Sequence of chain 2.A:
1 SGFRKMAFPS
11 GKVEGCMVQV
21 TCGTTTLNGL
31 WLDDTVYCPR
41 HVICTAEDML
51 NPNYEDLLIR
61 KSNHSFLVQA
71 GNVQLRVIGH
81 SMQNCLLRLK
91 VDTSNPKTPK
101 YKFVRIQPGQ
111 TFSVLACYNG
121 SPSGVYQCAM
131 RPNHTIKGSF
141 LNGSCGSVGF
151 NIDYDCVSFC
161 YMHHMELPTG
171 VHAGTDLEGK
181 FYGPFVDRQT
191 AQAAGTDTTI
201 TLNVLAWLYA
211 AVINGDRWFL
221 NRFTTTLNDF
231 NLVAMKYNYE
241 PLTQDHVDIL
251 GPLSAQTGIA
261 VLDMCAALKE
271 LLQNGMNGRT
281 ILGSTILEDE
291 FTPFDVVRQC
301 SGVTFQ

This protein binds this small molecule.
Small molecule (SMILES): O=C(/C=C/c1ccccc1)N[C@@H](CC1CC1)C(=O)N[C@@H](C[C@@H]1CCNC1=O)[C@@H](O)C(=O)NCc1ccccc1

Binding-site contacts:
Ligand atom O48 contacts residue PHE140 of chain 2.A at 3.5 Å.
Ligand atom N49 contacts residue PHE140 of chain 2.A at 3.2 Å (h-bond).
Ligand atom C16 contacts residue GLU166 of chain 2.A at 3.7 Å.
Ligand atom C47 contacts residue HIS163 of chain 2.A at 3.8 Å.
Ligand atom C54 contacts residue ASN142 of chain 2.A at 3.3 Å.
Ligand atom C26 contacts residue ASP187 of chain 2.A at 3.8 Å.
Ligand atom N38 contacts residue HIS164 of chain 2.A at 3.0 Å (h-bond).
Ligand atom N18 contacts residue GLN189 of chain 2.A at 3.0 Å (h-bond).
Ligand atom C76 contacts residue GLY143 of chain 2.A at 3.6 Å.
Ligand atom C26 contacts residue HIS41 of chain 2.A at 3.7 Å.
Ligand atom O67 contacts residue CYS145 of chain 2.A at 3.1 Å (h-bond).
Ligand atom O58 contacts residue HIS41 of chain 2.A at 2.7 Å (h-bond).
Ligand atom C07 contacts residue GLU166 of chain 2.A at 3.8 Å.
Ligand atom C20 contacts residue HIS164 of chain 2.A at 3.5 Å.
Ligand atom C42 contacts residue CYS145 of chain 2.A at 3.2 Å (hydrophobic).
Ligand atom C05 contacts residue GLU166 of chain 2.A at 3.0 Å.
Ligand atom O67 contacts residue GLY143 of chain 2.A at 2.9 Å (h-bond).
Ligand atom O48 contacts residue HIS163 of chain 2.A at 2.6 Å (h-bond).
Ligand atom O01 contacts residue GLU166 of chain 2.A at 3.0 Å (salt-bridge).
Ligand atom O01 contacts residue MET165 of chain 2.A at 3.5 Å.
Ligand atom C40 contacts residue CYS145 of chain 2.A at 2.8 Å (hydrophobic).
Ligand atom N38 contacts residue CYS145 of chain 2.A at 3.1 Å (h-bond).
Ligand atom N49 contacts residue GLU166 of chain 2.A at 3.3 Å (salt-bridge).
Ligand atom N68 contacts residue CYS145 of chain 2.A at 3.8 Å.
Ligand atom C80 contacts residue ASN142 of chain 2.A at 3.4 Å.
Ligand atom O48 contacts residue SER144 of chain 2.A at 3.8 Å.
Ligand atom C73 contacts residue GLY143 of chain 2.A at 3.5 Å.
Ligand atom C70 contacts residue GLY143 of chain 2.A at 3.7 Å.
Ligand atom O67 contacts residue SER144 of chain 2.A at 3.2 Å (h-bond).
Ligand atom C70 contacts residue THR26 of chain 2.A at 3.5 Å.
Ligand atom C66 contacts residue CYS145 of chain 2.A at 2.8 Å (hydrophobic).
Ligand atom C82 contacts residue ASN142 of chain 2.A at 3.4 Å.
Ligand atom C51 contacts residue ASN142 of chain 2.A at 3.7 Å.
Ligand atom C25 contacts residue GLN189 of chain 2.A at 3.7 Å.
Ligand atom C03 contacts residue GLU166 of chain 2.A at 3.7 Å.
Ligand atom O48 contacts residue GLU166 of chain 2.A at 3.8 Å.
Ligand atom C57 contacts residue CYS145 of chain 2.A at 1.8 Å (hydrophobic).
Ligand atom O58 contacts residue CYS145 of chain 2.A at 2.6 Å (h-bond).
Ligand atom C36 contacts residue HIS164 of chain 2.A at 3.7 Å.
Ligand atom C22 contacts residue GLN189 of chain 2.A at 3.6 Å.

Sequence of chain 1.A:
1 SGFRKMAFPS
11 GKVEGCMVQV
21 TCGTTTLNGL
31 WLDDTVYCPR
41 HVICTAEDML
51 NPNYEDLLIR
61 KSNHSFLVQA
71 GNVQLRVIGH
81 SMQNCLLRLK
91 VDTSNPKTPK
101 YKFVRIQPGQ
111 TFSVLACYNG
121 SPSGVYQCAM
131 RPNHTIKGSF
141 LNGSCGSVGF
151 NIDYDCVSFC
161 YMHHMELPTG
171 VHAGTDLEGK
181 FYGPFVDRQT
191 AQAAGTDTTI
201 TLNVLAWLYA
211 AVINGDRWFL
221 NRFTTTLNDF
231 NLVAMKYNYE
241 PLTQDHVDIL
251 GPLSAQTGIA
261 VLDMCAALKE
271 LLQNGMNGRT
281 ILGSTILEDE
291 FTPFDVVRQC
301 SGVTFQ